Binding-site contacts:
Ligand atom O7 contacts residue PRO213 of chain 1.C at 4.3 Å.
Ligand atom O7 contacts residue ASN44 of chain 1.C at 3.4 Å (h-bond).
Ligand atom C1 contacts residue ASN44 of chain 1.C at 1.4 Å.
Ligand atom C7 contacts residue PRO213 of chain 1.C at 4.0 Å (hydrophobic).
Ligand atom C3 contacts residue ASN44 of chain 1.C at 3.8 Å.
Ligand atom C5 contacts residue ASN44 of chain 1.C at 3.7 Å.
Ligand atom C6 contacts residue ARG21 of chain 1.C at 4.5 Å.
Ligand atom C2 contacts residue ASN44 of chain 1.C at 2.5 Å.
Ligand atom N2 contacts residue PRO213 of chain 1.C at 4.1 Å.
Ligand atom C7 contacts residue ASN44 of chain 1.C at 3.5 Å.
Ligand atom C4 contacts residue ASN44 of chain 1.C at 4.2 Å.
Ligand atom N2 contacts residue ASN44 of chain 1.C at 2.9 Å (h-bond).
Ligand atom C8 contacts residue PRO213 of chain 1.C at 4.1 Å (hydrophobic).
Ligand atom O5 contacts residue ASN44 of chain 1.C at 2.4 Å (h-bond).

This small molecule binds to this protein.
Small molecule (SMILES): CC(=O)N[C@H]1CO[C@H](CO)[C@@H](O)[C@@H]1O[C@@H]1O[C@@H](C)[C@@H](O)[C@@H](O)[C@@H]1O

Sequence of chain 1.C:
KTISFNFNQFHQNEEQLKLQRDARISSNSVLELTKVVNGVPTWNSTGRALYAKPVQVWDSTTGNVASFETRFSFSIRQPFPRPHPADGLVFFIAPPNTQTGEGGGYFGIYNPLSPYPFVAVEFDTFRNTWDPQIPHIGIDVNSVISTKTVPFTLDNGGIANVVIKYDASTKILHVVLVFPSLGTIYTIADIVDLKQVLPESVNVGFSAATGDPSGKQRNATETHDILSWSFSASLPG